Sequence of chain 1.C:
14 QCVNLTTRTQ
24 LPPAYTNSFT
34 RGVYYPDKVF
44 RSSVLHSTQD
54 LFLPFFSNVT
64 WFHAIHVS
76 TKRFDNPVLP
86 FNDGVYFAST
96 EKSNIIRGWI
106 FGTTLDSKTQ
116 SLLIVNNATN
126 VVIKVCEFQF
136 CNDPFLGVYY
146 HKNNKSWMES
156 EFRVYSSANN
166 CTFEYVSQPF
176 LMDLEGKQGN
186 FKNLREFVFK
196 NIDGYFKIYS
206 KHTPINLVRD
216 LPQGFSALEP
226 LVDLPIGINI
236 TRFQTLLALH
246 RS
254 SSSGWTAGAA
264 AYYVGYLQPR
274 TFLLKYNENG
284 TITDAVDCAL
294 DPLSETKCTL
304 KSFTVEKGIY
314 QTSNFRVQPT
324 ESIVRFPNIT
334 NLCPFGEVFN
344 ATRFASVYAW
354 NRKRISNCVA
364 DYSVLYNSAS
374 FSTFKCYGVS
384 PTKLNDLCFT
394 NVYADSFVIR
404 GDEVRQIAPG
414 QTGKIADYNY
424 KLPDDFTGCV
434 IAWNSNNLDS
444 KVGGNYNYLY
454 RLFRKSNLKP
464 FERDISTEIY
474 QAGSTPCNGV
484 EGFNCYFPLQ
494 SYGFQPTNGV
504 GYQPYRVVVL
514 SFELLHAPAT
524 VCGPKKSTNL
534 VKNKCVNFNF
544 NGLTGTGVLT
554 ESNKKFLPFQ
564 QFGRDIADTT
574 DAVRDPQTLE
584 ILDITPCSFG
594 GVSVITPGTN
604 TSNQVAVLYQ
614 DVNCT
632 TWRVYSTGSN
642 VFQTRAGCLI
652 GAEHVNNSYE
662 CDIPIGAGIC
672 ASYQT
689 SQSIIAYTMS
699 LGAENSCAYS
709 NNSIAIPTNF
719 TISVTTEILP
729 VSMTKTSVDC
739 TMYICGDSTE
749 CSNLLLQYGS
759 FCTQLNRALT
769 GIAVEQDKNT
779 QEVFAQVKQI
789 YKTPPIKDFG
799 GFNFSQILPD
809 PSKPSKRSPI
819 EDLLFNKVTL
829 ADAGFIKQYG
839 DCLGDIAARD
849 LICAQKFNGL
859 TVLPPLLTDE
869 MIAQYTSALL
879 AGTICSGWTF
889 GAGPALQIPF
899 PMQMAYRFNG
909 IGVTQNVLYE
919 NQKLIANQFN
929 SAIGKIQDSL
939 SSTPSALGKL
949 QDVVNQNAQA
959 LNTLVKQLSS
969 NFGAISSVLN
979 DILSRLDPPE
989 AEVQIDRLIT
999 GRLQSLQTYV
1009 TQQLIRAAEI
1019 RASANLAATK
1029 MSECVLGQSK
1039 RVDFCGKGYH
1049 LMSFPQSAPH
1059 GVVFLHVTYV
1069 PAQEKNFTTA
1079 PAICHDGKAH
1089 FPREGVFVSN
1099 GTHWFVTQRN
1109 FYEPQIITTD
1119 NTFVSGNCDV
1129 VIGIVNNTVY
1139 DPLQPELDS

This protein binds this small molecule.
Small molecule (SMILES): CC(=O)N[C@H]1[C@H](O[C@H]2[C@H](O)[C@@H](NC(C)=O)CO[C@@H]2CO)O[C@H](CO)[C@@H](O)[C@@H]1O

Binding-site contacts:
Ligand atom O5 contacts residue ASN717 of chain 1.C at 2.5 Å (h-bond).
Ligand atom C5 contacts residue LEU922 of chain 1.C at 4.0 Å (hydrophobic).
Ligand atom C8 contacts residue GLN926 of chain 1.C at 4.0 Å.
Ligand atom C1 contacts residue LEU922 of chain 1.C at 4.5 Å (hydrophobic).
Ligand atom C8 contacts residue LEU922 of chain 1.C at 3.6 Å (hydrophobic).
Ligand atom C8 contacts residue ASN919 of chain 1.C at 4.2 Å.
Ligand atom C6 contacts residue GLN926 of chain 1.C at 3.8 Å.
Ligand atom N2 contacts residue LEU922 of chain 1.C at 4.2 Å.
Ligand atom C2 contacts residue ASN717 of chain 1.C at 2.5 Å.
Ligand atom C8 contacts residue ASN717 of chain 1.C at 3.8 Å.
Ligand atom O7 contacts residue LEU922 of chain 1.C at 3.4 Å.
Ligand atom C5 contacts residue ASN717 of chain 1.C at 3.8 Å.
Ligand atom C5 contacts residue GLN926 of chain 1.C at 4.2 Å.
Ligand atom C7 contacts residue ASN717 of chain 1.C at 3.5 Å.
Ligand atom C1 contacts residue ASN717 of chain 1.C at 1.5 Å.
Ligand atom C8 contacts residue ASN925 of chain 1.C at 4.1 Å.
Ligand atom O4 contacts residue LEU922 of chain 1.C at 3.9 Å.
Ligand atom C4 contacts residue ASN717 of chain 1.C at 4.4 Å.
Ligand atom C7 contacts residue LEU922 of chain 1.C at 3.5 Å (hydrophobic).
Ligand atom O7 contacts residue ASN925 of chain 1.C at 4.5 Å.
Ligand atom C3 contacts residue ASN717 of chain 1.C at 3.9 Å.
Ligand atom O7 contacts residue ASN717 of chain 1.C at 4.3 Å.
Ligand atom N2 contacts residue ASN717 of chain 1.C at 3.0 Å (h-bond).
Ligand atom C6 contacts residue LEU922 of chain 1.C at 4.3 Å (hydrophobic).